Binding-site contacts:
Ligand atom OXT contacts residue SER137 of chain 1.A at 2.6 Å (h-bond).
Ligand atom O contacts residue SER137 of chain 1.A at 3.1 Å (h-bond).
Ligand atom N contacts residue ALA158 of chain 1.A at 2.6 Å (h-bond).
Ligand atom CD contacts residue ALA158 of chain 1.A at 3.8 Å (hydrophobic).
Ligand atom CG contacts residue SER135 of chain 1.A at 3.0 Å.
Ligand atom OE2 contacts residue ARG53 of chain 1.A at 3.8 Å.
Ligand atom CD contacts residue ARG53 of chain 1.A at 4.0 Å.
Ligand atom OE2 contacts residue LYS369 of chain 1.A at 2.8 Å (salt-bridge).
Ligand atom OE1 contacts residue SER135 of chain 1.A at 3.1 Å (h-bond).
Ligand atom O contacts residue TYR208 of chain 1.A at 3.9 Å.
Ligand atom C contacts residue TYR208 of chain 1.A at 3.5 Å (hydrophobic).
Ligand atom O contacts residue TYR136 of chain 1.A at 3.7 Å.
Ligand atom C contacts residue THR160 of chain 1.A at 3.9 Å.
Ligand atom CD contacts residue SER135 of chain 1.A at 3.9 Å.
Ligand atom CG contacts residue ALA158 of chain 1.A at 3.8 Å (hydrophobic).
Ligand atom OE1 contacts residue ALA158 of chain 1.A at 4.1 Å.
Ligand atom OE1 contacts residue ARG49 of chain 1.A at 3.4 Å (salt-bridge).
Ligand atom CA contacts residue TYR208 of chain 1.A at 3.7 Å (hydrophobic).
Ligand atom OE2 contacts residue ASP287 of chain 1.A at 3.9 Å.
Ligand atom O contacts residue SER135 of chain 1.A at 3.7 Å.
Ligand atom CA contacts residue ASP287 of chain 1.A at 3.2 Å.
Ligand atom OXT contacts residue TYR208 of chain 1.A at 3.3 Å.
Ligand atom CB contacts residue ASP287 of chain 1.A at 3.9 Å.
Ligand atom C contacts residue ALA158 of chain 1.A at 3.9 Å (hydrophobic).
Ligand atom CD contacts residue ARG49 of chain 1.A at 3.9 Å.
Ligand atom OE2 contacts residue ALA158 of chain 1.A at 4.0 Å.
Ligand atom C contacts residue SER159 of chain 1.A at 4.0 Å.
Ligand atom OXT contacts residue SER161 of chain 1.A at 4.0 Å.
Ligand atom OXT contacts residue THR160 of chain 1.A at 2.8 Å (h-bond).
Ligand atom CA contacts residue ALA158 of chain 1.A at 3.8 Å (hydrophobic).
Ligand atom OE2 contacts residue ARG49 of chain 1.A at 3.8 Å.
Ligand atom C contacts residue SER137 of chain 1.A at 3.3 Å.
Ligand atom N contacts residue ASP287 of chain 1.A at 2.5 Å (salt-bridge).
Ligand atom N contacts residue THR160 of chain 1.A at 3.5 Å (h-bond).
Ligand atom CD contacts residue LYS369 of chain 1.A at 3.9 Å.
Ligand atom OXT contacts residue ALA158 of chain 1.A at 3.7 Å.
Ligand atom OE1 contacts residue ARG53 of chain 1.A at 3.3 Å (salt-bridge).
Ligand atom CA contacts residue THR160 of chain 1.A at 4.0 Å.
Ligand atom C contacts residue SER135 of chain 1.A at 4.0 Å.
Ligand atom OXT contacts residue SER159 of chain 1.A at 3.4 Å.

Sequence of chain 1.A:
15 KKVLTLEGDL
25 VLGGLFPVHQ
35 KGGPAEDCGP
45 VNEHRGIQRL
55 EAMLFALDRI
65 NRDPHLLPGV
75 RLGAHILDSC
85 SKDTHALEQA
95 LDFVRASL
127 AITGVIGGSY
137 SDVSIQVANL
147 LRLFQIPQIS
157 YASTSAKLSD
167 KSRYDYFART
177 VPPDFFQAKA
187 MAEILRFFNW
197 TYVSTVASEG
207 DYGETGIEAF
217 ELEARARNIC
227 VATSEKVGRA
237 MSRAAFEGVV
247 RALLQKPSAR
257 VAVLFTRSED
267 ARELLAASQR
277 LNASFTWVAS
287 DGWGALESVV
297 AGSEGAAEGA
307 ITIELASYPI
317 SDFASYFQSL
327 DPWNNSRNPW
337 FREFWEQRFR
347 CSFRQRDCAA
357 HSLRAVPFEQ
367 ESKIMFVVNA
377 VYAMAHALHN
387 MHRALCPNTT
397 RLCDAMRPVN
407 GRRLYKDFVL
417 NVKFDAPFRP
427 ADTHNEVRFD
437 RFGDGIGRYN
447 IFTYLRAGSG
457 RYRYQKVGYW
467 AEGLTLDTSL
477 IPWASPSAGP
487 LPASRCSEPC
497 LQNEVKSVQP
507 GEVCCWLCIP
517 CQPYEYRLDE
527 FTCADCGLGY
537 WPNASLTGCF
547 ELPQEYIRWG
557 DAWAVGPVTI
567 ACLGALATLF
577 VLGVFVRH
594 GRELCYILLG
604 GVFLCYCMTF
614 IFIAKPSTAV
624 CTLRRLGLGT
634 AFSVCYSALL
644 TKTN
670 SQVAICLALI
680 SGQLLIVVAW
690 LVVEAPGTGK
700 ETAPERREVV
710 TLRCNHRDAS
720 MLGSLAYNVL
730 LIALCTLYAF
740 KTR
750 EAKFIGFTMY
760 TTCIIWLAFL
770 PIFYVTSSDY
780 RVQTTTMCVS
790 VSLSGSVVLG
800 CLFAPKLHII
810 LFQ

This protein binds this small molecule.
Small molecule (SMILES): N[C@@H](CCC(=O)O)C(=O)O